Sequence of chain 1.A:
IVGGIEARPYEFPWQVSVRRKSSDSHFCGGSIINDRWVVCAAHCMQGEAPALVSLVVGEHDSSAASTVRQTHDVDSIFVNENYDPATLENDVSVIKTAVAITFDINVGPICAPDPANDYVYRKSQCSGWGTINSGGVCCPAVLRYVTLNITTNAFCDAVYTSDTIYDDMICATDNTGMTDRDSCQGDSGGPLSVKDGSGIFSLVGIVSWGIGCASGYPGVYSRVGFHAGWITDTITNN

Binding-site contacts:
Ligand atom C8 contacts residue ARG122 of chain 1.A at 3.9 Å.
Ligand atom O3 contacts residue GLY27 of chain 1.B at 3.7 Å.
Ligand atom C4 contacts residue ASN175 of chain 1.A at 3.9 Å.
Ligand atom C1 contacts residue TYR121 of chain 1.A at 3.7 Å (hydrophobic).
Ligand atom C3 contacts residue ASN149 of chain 1.A at 3.8 Å.
Ligand atom C7 contacts residue ASN149 of chain 1.A at 3.4 Å.
Ligand atom O3 contacts residue PRO26 of chain 1.B at 2.9 Å (h-bond).
Ligand atom C2 contacts residue TYR121 of chain 1.A at 4.0 Å (hydrophobic).
Ligand atom C1 contacts residue ASN149 of chain 1.A at 1.4 Å.
Ligand atom O5 contacts residue TYR121 of chain 1.A at 3.8 Å.
Ligand atom C8 contacts residue LEU24 of chain 1.B at 3.8 Å (hydrophobic).
Ligand atom O7 contacts residue LEU24 of chain 1.B at 3.7 Å.
Ligand atom C5 contacts residue GLN10 of chain 2.B at 3.6 Å.
Ligand atom O6 contacts residue PRO26 of chain 1.B at 3.4 Å.
Ligand atom N2 contacts residue ASN149 of chain 1.A at 2.9 Å (h-bond).
Ligand atom C6 contacts residue GLN10 of chain 2.B at 3.7 Å.
Ligand atom C3 contacts residue TYR121 of chain 1.A at 4.0 Å (hydrophobic).
Ligand atom C8 contacts residue SO41 of chain 1.G at 3.9 Å.
Ligand atom C5 contacts residue TYR121 of chain 1.A at 3.7 Å (hydrophobic).
Ligand atom O3 contacts residue ASN175 of chain 1.A at 3.3 Å (h-bond).
Ligand atom C2 contacts residue ASN149 of chain 1.A at 2.4 Å.
Ligand atom O4 contacts residue ASP196 of chain 2.A at 3.5 Å (salt-bridge).
Ligand atom C8 contacts residue TYR121 of chain 1.A at 3.3 Å (hydrophobic).
Ligand atom C7 contacts residue ASN175 of chain 1.A at 4.0 Å.
Ligand atom C8 contacts residue LYS123 of chain 1.A at 3.6 Å.
Ligand atom C3 contacts residue PRO26 of chain 1.B at 3.6 Å (hydrophobic).
Ligand atom C3 contacts residue ASN175 of chain 1.A at 4.0 Å.
Ligand atom O3 contacts residue SER198 of chain 2.A at 3.3 Å (h-bond).
Ligand atom N2 contacts residue TYR121 of chain 1.A at 2.9 Å (h-bond).
Ligand atom O7 contacts residue ASN175 of chain 1.A at 3.0 Å (h-bond).
Ligand atom C7 contacts residue TYR121 of chain 1.A at 3.6 Å (hydrophobic).
Ligand atom O5 contacts residue ASN175 of chain 1.A at 3.6 Å.
Ligand atom C8 contacts residue ASN149 of chain 1.A at 4.0 Å.
Ligand atom O5 contacts residue ASN149 of chain 1.A at 2.4 Å (h-bond).
Ligand atom C6 contacts residue PHE155 of chain 1.A at 3.9 Å (hydrophobic).
Ligand atom O7 contacts residue TYR121 of chain 1.A at 3.8 Å.
Ligand atom C5 contacts residue ASN149 of chain 1.A at 3.7 Å.
Ligand atom C1 contacts residue ASN175 of chain 1.A at 3.6 Å.
Ligand atom O2 contacts residue PRO26 of chain 1.B at 4.0 Å.
Ligand atom O7 contacts residue ASN149 of chain 1.A at 3.5 Å (h-bond).

Sequence of chain 2.B:
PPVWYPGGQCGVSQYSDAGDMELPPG

Sequence of chain 1.B:
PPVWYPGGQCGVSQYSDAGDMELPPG

A protein and the small-molecule ligand that binds it are described below.
Small molecule (SMILES): CC(=O)N[C@H]1[C@H](O[C@H]2[C@H](O[C@@H]3O[C@@H](C)[C@@H](O)[C@@H](O)[C@@H]3O)[C@@H](NC(C)=O)CO[C@@H]2CO[C@@H]2O[C@@H](C)[C@@H](O)[C@@H](O)[C@@H]2O)O[C@H](CO)[C@@H](O[C@@H]2O[C@H](CO)[C@@H](O)[C@H](O[C@H]3O[C@H](CO)[C@@H](O)[C@H](O)[C@@H]3O)[C@@H]2O)[C@@H]1O

Sequence of chain 2.A:
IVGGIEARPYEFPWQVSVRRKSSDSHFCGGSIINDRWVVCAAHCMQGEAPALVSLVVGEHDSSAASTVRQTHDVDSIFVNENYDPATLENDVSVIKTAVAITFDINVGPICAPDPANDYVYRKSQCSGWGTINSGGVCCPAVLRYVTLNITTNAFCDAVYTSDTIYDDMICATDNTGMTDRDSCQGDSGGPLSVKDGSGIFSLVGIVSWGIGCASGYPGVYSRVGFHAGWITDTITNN